This small molecule binds to this protein.
Small molecule (SMILES): Cn1ccc2c(S(=O)(=O)N(CC(F)(F)F)c3ccc4c(c3)CCCN4C(=O)c3cccs3)cccc21

Binding-site contacts:
Ligand atom C14 contacts residue MET101 of chain 1.B at 3.3 Å (hydrophobic).
Ligand atom F3 contacts residue VAL97 of chain 1.B at 3.6 Å.
Ligand atom C19 contacts residue CYS56 of chain 1.B at 3.6 Å (hydrophobic).
Ligand atom F3 contacts residue HIS59 of chain 1.B at 3.0 Å.
Ligand atom C12 contacts residue PHE124 of chain 1.B at 3.8 Å (hydrophobic).
Ligand atom CE2 contacts residue TRP53 of chain 1.B at 3.6 Å (hydrophobic).
Ligand atom C5 contacts residue LEU60 of chain 1.B at 3.4 Å (hydrophobic).
Ligand atom CD2 contacts residue CYS56 of chain 1.B at 3.7 Å (hydrophobic).
Ligand atom O contacts residue HIS59 of chain 1.B at 3.2 Å.
Ligand atom O contacts residue PHE114 of chain 1.B at 3.6 Å.
Ligand atom CB contacts residue CYS56 of chain 1.B at 3.6 Å (hydrophobic).
Ligand atom F3 contacts residue ALA63 of chain 1.B at 2.7 Å.
Ligand atom C13 contacts residue PHE124 of chain 1.B at 3.6 Å (hydrophobic).
Ligand atom C3 contacts residue CYS212 of chain 1.B at 3.4 Å (hydrophobic).
Ligand atom S1 contacts residue LEU211 of chain 1.B at 3.8 Å.
Ligand atom C2 contacts residue VAL216 of chain 1.B at 3.4 Å (hydrophobic).
Ligand atom C1 contacts residue ILE136 of chain 1.B at 3.7 Å (hydrophobic).
Ligand atom C16 contacts residue PHE137 of chain 1.B at 3.4 Å (hydrophobic).
Ligand atom OH contacts residue VAL216 of chain 1.B at 3.4 Å.
Ligand atom F1 contacts residue MET101 of chain 1.B at 3.1 Å.
Ligand atom CD2 contacts residue LEU60 of chain 1.B at 3.5 Å (hydrophobic).
Ligand atom C20 contacts residue CYS56 of chain 1.B at 3.4 Å (hydrophobic).
Ligand atom F2 contacts residue VAL97 of chain 1.B at 3.1 Å.
Ligand atom F3 contacts residue LEU60 of chain 1.B at 3.8 Å.
Ligand atom C11 contacts residue MET101 of chain 1.B at 3.8 Å (hydrophobic).
Ligand atom C17 contacts residue PHE124 of chain 1.B at 3.5 Å (hydrophobic).
Ligand atom C25 contacts residue VAL216 of chain 1.B at 3.6 Å (hydrophobic).
Ligand atom N contacts residue MET101 of chain 1.B at 3.7 Å.
Ligand atom CE2 contacts residue CYS56 of chain 1.B at 3.8 Å (hydrophobic).
Ligand atom O3 contacts residue PHE114 of chain 1.B at 3.5 Å.
Ligand atom OH contacts residue LEU132 of chain 1.B at 3.7 Å.
Ligand atom C19 contacts residue PHE124 of chain 1.B at 3.4 Å (hydrophobic).
Ligand atom C1 contacts residue VAL216 of chain 1.B at 3.3 Å (hydrophobic).
Ligand atom F2 contacts residue MET101 of chain 1.B at 3.5 Å.
Ligand atom OH contacts residue ILE136 of chain 1.B at 3.5 Å.
Ligand atom C20 contacts residue PHE124 of chain 1.B at 3.6 Å (hydrophobic).
Ligand atom C8 contacts residue MET101 of chain 1.B at 3.6 Å (hydrophobic).
Ligand atom C18 contacts residue PHE124 of chain 1.B at 3.4 Å (hydrophobic).
Ligand atom C10 contacts residue HIS59 of chain 1.B at 3.5 Å.
Ligand atom N1 contacts residue VAL216 of chain 1.B at 3.5 Å.

Sequence of chain 1.B:
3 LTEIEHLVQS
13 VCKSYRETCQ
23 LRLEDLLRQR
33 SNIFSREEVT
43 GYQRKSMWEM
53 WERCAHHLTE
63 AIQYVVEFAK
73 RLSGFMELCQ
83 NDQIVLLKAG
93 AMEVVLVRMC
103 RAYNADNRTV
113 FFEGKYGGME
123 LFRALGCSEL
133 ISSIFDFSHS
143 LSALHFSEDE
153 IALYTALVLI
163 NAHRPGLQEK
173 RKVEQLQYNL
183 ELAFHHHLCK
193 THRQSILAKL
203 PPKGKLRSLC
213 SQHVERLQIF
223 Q